Binding-site contacts:
Ligand atom O6 contacts residue ASP250 of chain 2.A at 2.3 Å (salt-bridge).
Ligand atom O6 contacts residue ILE285 of chain 2.A at 2.9 Å (h-bond).
Ligand atom O2 contacts residue GLY312 of chain 2.A at 3.0 Å.
Ligand atom O3 contacts residue ASN249 of chain 2.A at 2.6 Å (h-bond).
Ligand atom O4 contacts residue ASP250 of chain 2.A at 3.5 Å (salt-bridge).
Ligand atom C3 contacts residue ASN249 of chain 2.A at 3.6 Å.
Ligand atom N2 contacts residue ASN120 of chain 4.A at 2.8 Å (h-bond).
Ligand atom O3 contacts residue ARG283 of chain 2.A at 2.6 Å (salt-bridge).
Ligand atom O3 contacts residue GLU294 of chain 2.A at 2.7 Å (salt-bridge).
Ligand atom O5 contacts residue GLY312 of chain 2.A at 3.6 Å.
Ligand atom C3 contacts residue GLU294 of chain 2.A at 3.5 Å.
Ligand atom O2 contacts residue ASP106 of chain 2.B at 3.2 Å (salt-bridge).
Ligand atom O2 contacts residue LEU296 of chain 2.A at 3.4 Å.
Ligand atom C3 contacts residue GLY312 of chain 2.A at 3.3 Å.
Ligand atom C7 contacts residue ASN120 of chain 4.A at 3.5 Å.
Ligand atom O3 contacts residue GLN311 of chain 2.A at 3.4 Å.
Ligand atom O4 contacts residue ARG283 of chain 2.A at 3.7 Å.
Ligand atom C4 contacts residue GLU294 of chain 2.A at 3.6 Å.
Ligand atom O5 contacts residue GLY374 of chain 2.A at 3.1 Å.
Ligand atom O2 contacts residue ASN249 of chain 2.A at 3.1 Å (h-bond).
Ligand atom C8 contacts residue GLN311 of chain 2.A at 3.5 Å.
Ligand atom C6 contacts residue ILE285 of chain 2.A at 3.4 Å (hydrophobic).
Ligand atom C8 contacts residue PHE372 of chain 2.A at 3.5 Å (hydrophobic).
Ligand atom O3 contacts residue ASP250 of chain 2.A at 3.0 Å (salt-bridge).
Ligand atom O5 contacts residue ASN120 of chain 4.A at 2.5 Å (h-bond).
Ligand atom O6 contacts residue THR310 of chain 2.A at 3.4 Å (h-bond).
Ligand atom O3 contacts residue GLY312 of chain 2.A at 3.0 Å (h-bond).
Ligand atom C6 contacts residue MAN1 of chain 4.I at 3.0 Å.
Ligand atom C1 contacts residue ASN120 of chain 4.A at 1.5 Å.
Ligand atom O5 contacts residue GLN375 of chain 2.A at 3.5 Å (h-bond).
Ligand atom C2 contacts residue ASN120 of chain 4.A at 2.5 Å.
Ligand atom O6 contacts residue LYS308 of chain 2.A at 3.2 Å (salt-bridge).
Ligand atom O6 contacts residue LEU373 of chain 2.A at 2.9 Å (h-bond).
Ligand atom C8 contacts residue ARG140 of chain 4.A at 3.5 Å.
Ligand atom C6 contacts residue ASP250 of chain 2.A at 3.3 Å.
Ligand atom O4 contacts residue GLU294 of chain 2.A at 2.8 Å (salt-bridge).
Ligand atom O4 contacts residue ARG247 of chain 2.A at 3.3 Å (salt-bridge).
Ligand atom O5 contacts residue ASP250 of chain 2.A at 3.3 Å (salt-bridge).
Ligand atom O6 contacts residue MAN1 of chain 4.I at 2.4 Å (h-bond).
Ligand atom C6 contacts residue GLN375 of chain 2.A at 3.5 Å.

Sequence of chain 2.C:
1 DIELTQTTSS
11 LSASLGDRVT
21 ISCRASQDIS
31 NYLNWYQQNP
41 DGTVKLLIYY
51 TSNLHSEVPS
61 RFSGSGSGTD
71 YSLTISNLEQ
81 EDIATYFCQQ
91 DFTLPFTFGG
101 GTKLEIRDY

Sequence of chain 4.A:
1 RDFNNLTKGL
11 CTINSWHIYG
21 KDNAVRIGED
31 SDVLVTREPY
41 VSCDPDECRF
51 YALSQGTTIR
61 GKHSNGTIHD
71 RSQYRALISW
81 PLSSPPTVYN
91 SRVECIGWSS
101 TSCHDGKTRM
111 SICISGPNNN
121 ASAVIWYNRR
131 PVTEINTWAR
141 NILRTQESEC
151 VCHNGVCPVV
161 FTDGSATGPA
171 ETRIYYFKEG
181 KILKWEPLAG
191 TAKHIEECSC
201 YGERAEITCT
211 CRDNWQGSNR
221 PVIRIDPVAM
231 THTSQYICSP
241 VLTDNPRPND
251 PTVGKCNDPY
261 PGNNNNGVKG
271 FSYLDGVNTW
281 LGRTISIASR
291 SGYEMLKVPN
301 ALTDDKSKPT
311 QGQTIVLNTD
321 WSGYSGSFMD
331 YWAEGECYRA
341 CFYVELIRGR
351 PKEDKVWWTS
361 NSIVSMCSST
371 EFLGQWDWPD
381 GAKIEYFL

Sequence of chain 2.B:
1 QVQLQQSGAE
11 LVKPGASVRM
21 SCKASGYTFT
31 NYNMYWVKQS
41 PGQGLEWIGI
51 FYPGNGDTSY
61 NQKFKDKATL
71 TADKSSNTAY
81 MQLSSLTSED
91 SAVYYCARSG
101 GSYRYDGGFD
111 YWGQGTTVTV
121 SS

The protein below binds the small molecule below.
Small molecule (SMILES): CC(=O)N[C@H]1[C@H](O[C@H]2[C@H](O)[C@@H](NC(C)=O)CO[C@@H]2CO)O[C@H](CO)[C@@H](O[C@@H]2O[C@H](CO)[C@@H](O)[C@H](O[C@H]3O[C@H](CO)[C@@H](O)[C@H](O)[C@@H]3O[C@H]3O[C@H](CO)[C@@H](O)[C@H](O)[C@@H]3O[C@H]3O[C@H](CO)[C@@H](O)[C@H](O)[C@@H]3O)[C@@H]2O)[C@@H]1O

Sequence of chain 2.A:
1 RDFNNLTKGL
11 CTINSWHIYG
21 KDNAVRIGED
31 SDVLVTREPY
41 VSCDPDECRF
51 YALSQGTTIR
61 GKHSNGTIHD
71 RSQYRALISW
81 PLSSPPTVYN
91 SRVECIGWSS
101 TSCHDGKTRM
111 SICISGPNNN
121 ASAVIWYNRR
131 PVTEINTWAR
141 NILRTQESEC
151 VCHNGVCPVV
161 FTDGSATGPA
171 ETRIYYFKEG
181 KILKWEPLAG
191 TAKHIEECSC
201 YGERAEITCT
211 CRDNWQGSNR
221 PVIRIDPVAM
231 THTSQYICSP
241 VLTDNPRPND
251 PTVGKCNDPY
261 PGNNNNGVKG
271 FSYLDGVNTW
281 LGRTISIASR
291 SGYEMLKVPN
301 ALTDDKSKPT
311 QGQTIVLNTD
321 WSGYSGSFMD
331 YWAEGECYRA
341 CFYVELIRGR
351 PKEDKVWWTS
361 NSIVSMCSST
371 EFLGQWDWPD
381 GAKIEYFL